Sequence of chain 1.A:
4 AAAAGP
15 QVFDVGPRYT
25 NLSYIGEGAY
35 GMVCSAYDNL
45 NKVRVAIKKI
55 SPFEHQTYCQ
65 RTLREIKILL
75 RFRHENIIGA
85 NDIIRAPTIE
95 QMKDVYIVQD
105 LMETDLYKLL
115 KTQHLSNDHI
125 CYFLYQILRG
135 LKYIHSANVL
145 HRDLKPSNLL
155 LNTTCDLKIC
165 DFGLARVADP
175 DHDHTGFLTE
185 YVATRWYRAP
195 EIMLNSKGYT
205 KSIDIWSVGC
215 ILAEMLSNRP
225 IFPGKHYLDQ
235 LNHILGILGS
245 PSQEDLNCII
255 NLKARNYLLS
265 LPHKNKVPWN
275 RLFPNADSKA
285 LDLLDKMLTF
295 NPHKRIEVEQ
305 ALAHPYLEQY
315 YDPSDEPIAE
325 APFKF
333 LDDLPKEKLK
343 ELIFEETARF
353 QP

Binding-site contacts:
Ligand atom N6 contacts residue MET106 of chain 1.A at 4.0 Å.
Ligand atom O2' contacts residue VAL37 of chain 1.A at 3.4 Å.
Ligand atom C5 contacts residue LEU154 of chain 1.A at 3.9 Å (hydrophobic).
Ligand atom N3B contacts residue GLY32 of chain 1.A at 3.6 Å.
Ligand atom N3 contacts residue ILE29 of chain 1.A at 4.0 Å.
Ligand atom N3B contacts residue ALA33 of chain 1.A at 3.6 Å.
Ligand atom O1A contacts residue GLU31 of chain 1.A at 3.1 Å (salt-bridge).
Ligand atom O2' contacts residue GLY30 of chain 1.A at 3.4 Å (h-bond).
Ligand atom O3G contacts residue ALA33 of chain 1.A at 3.7 Å.
Ligand atom N7 contacts residue GLN103 of chain 1.A at 3.6 Å (h-bond).
Ligand atom N1 contacts residue ALA50 of chain 1.A at 3.8 Å.
Ligand atom O2G contacts residue ASN152 of chain 1.A at 3.4 Å (h-bond).
Ligand atom C6 contacts residue LEU154 of chain 1.A at 3.9 Å (hydrophobic).
Ligand atom PG contacts residue ASP165 of chain 1.A at 3.1 Å.
Ligand atom O1B contacts residue GLY32 of chain 1.A at 3.2 Å.
Ligand atom C6 contacts residue ALA50 of chain 1.A at 3.7 Å (hydrophobic).
Ligand atom O3' contacts residue GLU31 of chain 1.A at 4.0 Å.
Ligand atom N6 contacts residue LEU154 of chain 1.A at 3.7 Å.
Ligand atom O1B contacts residue VAL37 of chain 1.A at 3.8 Å.
Ligand atom O2G contacts residue MG1 of chain 1.D at 3.9 Å.
Ligand atom O1A contacts residue ALA33 of chain 1.A at 4.0 Å.
Ligand atom C6 contacts residue MET106 of chain 1.A at 4.0 Å (hydrophobic).
Ligand atom N6 contacts residue ASP104 of chain 1.A at 3.0 Å (salt-bridge).
Ligand atom O1G contacts residue ALA33 of chain 1.A at 3.7 Å.
Ligand atom C2' contacts residue ILE29 of chain 1.A at 3.7 Å (hydrophobic).
Ligand atom O2' contacts residue ILE29 of chain 1.A at 3.2 Å.
Ligand atom O1A contacts residue GLY32 of chain 1.A at 3.3 Å.
Ligand atom N7 contacts residue LEU154 of chain 1.A at 3.8 Å.
Ligand atom O3G contacts residue MG1 of chain 1.D at 3.6 Å.
Ligand atom N1 contacts residue MET106 of chain 1.A at 3.1 Å (h-bond).
Ligand atom C2 contacts residue MET106 of chain 1.A at 2.9 Å (hydrophobic).
Ligand atom O2G contacts residue ASP165 of chain 1.A at 2.4 Å (salt-bridge).
Ligand atom O1G contacts residue ASP165 of chain 1.A at 3.0 Å (salt-bridge).
Ligand atom C5' contacts residue ASP109 of chain 1.A at 3.9 Å.
Ligand atom N3 contacts residue MET106 of chain 1.A at 4.0 Å.
Ligand atom N6 contacts residue ALA50 of chain 1.A at 3.7 Å.
Ligand atom O3' contacts residue GLY30 of chain 1.A at 3.5 Å.
Ligand atom N6 contacts residue GLN103 of chain 1.A at 3.1 Å (h-bond).
Ligand atom C3' contacts residue LYS112 of chain 1.A at 4.0 Å.
Ligand atom O2A contacts residue MG1 of chain 1.D at 3.1 Å.

This small molecule binds to this protein.
Small molecule (SMILES): Nc1ncnc2c1ncn2[C@@H]1O[C@H](CO[P](=O)(O)O[P](=O)(O)NP(=O)(O)O)[C@@H](O)[C@H]1O